Sequence of chain 1.A:
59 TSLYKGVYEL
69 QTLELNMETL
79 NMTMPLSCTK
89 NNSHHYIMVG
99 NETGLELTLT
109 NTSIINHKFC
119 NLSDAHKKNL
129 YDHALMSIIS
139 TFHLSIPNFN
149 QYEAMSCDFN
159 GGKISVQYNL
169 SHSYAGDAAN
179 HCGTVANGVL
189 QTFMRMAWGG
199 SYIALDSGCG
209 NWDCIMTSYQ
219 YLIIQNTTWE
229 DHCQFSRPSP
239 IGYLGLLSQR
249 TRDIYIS

Binding-site contacts:
Ligand atom C6 contacts residue LYS88 of chain 1.A at 4.5 Å.
Ligand atom C5 contacts residue HIS92 of chain 1.A at 4.1 Å.
Ligand atom C8 contacts residue SER91 of chain 1.A at 3.7 Å.
Ligand atom C2 contacts residue SER91 of chain 1.A at 4.0 Å.
Ligand atom N2 contacts residue ASN89 of chain 1.A at 2.9 Å (h-bond).
Ligand atom O7 contacts residue ASN89 of chain 1.A at 3.4 Å (h-bond).
Ligand atom C4 contacts residue ASN89 of chain 1.A at 4.4 Å.
Ligand atom N2 contacts residue HIS92 of chain 1.A at 4.5 Å.
Ligand atom N2 contacts residue SER91 of chain 1.A at 3.1 Å (h-bond).
Ligand atom O5 contacts residue HIS92 of chain 1.A at 4.3 Å.
Ligand atom C3 contacts residue ASN89 of chain 1.A at 3.9 Å.
Ligand atom C5 contacts residue ASN89 of chain 1.A at 3.8 Å.
Ligand atom C2 contacts residue HIS92 of chain 1.A at 4.5 Å.
Ligand atom C8 contacts residue ASN89 of chain 1.A at 3.5 Å.
Ligand atom O5 contacts residue ASN89 of chain 1.A at 2.5 Å (h-bond).
Ligand atom C7 contacts residue SER91 of chain 1.A at 3.8 Å.
Ligand atom C3 contacts residue HIS92 of chain 1.A at 4.1 Å.
Ligand atom C7 contacts residue ASN89 of chain 1.A at 3.3 Å.
Ligand atom C1 contacts residue HIS92 of chain 1.A at 3.7 Å.
Ligand atom C1 contacts residue ASN89 of chain 1.A at 1.5 Å.
Ligand atom O5 contacts residue LYS88 of chain 1.A at 3.8 Å.
Ligand atom C1 contacts residue SER91 of chain 1.A at 3.9 Å.
Ligand atom O6 contacts residue LYS88 of chain 1.A at 3.5 Å.
Ligand atom C2 contacts residue ASN89 of chain 1.A at 2.5 Å.

A small-molecule ligand and the protein it binds are described below.
Small molecule (SMILES): CC(=O)N[C@H]1[C@H](O[C@H]2[C@H](O)[C@@H](NC(C)=O)CO[C@@H]2CO)O[C@H](CO)[C@@H](O[C@@H]2O[C@H](CO)[C@@H](O)[C@H](O)[C@@H]2O)[C@@H]1O